Binding-site contacts:
Ligand atom C4 contacts residue VAL212 of chain 1.B at 3.8 Å (hydrophobic).
Ligand atom C9 contacts residue HIS44 of chain 1.B at 4.2 Å.
Ligand atom C1 contacts residue CYS190 of chain 1.B at 4.2 Å (hydrophobic).
Ligand atom C4 contacts residue TRP214 of chain 1.B at 3.3 Å (hydrophobic).
Ligand atom O12 contacts residue SER194 of chain 1.B at 2.3 Å (h-bond).
Ligand atom C8 contacts residue GLN191 of chain 1.B at 3.6 Å.
Ligand atom O12 contacts residue GLN191 of chain 1.B at 3.4 Å.
Ligand atom C8 contacts residue SER194 of chain 1.B at 3.5 Å.
Ligand atom N6 contacts residue GLY217 of chain 1.B at 4.0 Å.
Ligand atom C7 contacts residue TRP214 of chain 1.B at 4.0 Å (hydrophobic).
Ligand atom C5 contacts residue GLY215 of chain 1.B at 4.1 Å.
Ligand atom C5 contacts residue SER189 of chain 1.B at 3.7 Å.
Ligand atom C5 contacts residue ILE226 of chain 1.B at 3.8 Å (hydrophobic).
Ligand atom C10 contacts residue GLY192 of chain 1.B at 4.0 Å.
Ligand atom C1 contacts residue SER189 of chain 1.B at 3.1 Å.
Ligand atom C2 contacts residue SER189 of chain 1.B at 3.4 Å.
Ligand atom C2 contacts residue GLN191 of chain 1.B at 4.1 Å.
Ligand atom C7 contacts residue SER194 of chain 1.B at 3.6 Å.
Ligand atom C4 contacts residue GLY215 of chain 1.B at 4.1 Å.
Ligand atom C5 contacts residue GLY225 of chain 1.B at 3.5 Å.
Ligand atom C10 contacts residue HIS44 of chain 1.B at 4.0 Å.
Ligand atom C1 contacts residue ASP188 of chain 1.B at 3.3 Å.
Ligand atom C7 contacts residue VAL212 of chain 1.B at 3.9 Å (hydrophobic).
Ligand atom C2 contacts residue CYS218 of chain 1.B at 4.1 Å (hydrophobic).
Ligand atom C3 contacts residue GLY215 of chain 1.B at 4.0 Å.
Ligand atom C1 contacts residue CYS218 of chain 1.B at 3.9 Å (hydrophobic).
Ligand atom C5 contacts residue ASP188 of chain 1.B at 3.9 Å.
Ligand atom O12 contacts residue GLY192 of chain 1.B at 2.8 Å (h-bond).
Ligand atom C3 contacts residue TRP214 of chain 1.B at 3.7 Å (hydrophobic).
Ligand atom C5 contacts residue TRP214 of chain 1.B at 3.1 Å (hydrophobic).
Ligand atom C2 contacts residue CYS190 of chain 1.B at 3.6 Å (hydrophobic).
Ligand atom C10 contacts residue SER194 of chain 1.B at 1.4 Å.
Ligand atom N6 contacts residue SER189 of chain 1.B at 3.2 Å (h-bond).
Ligand atom O12 contacts residue CYS190 of chain 1.B at 3.6 Å (h-bond).
Ligand atom O12 contacts residue ASP193 of chain 1.B at 3.4 Å (salt-bridge).
Ligand atom C1 contacts residue GLY217 of chain 1.B at 3.2 Å.
Ligand atom N6 contacts residue GLY225 of chain 1.B at 3.9 Å.
Ligand atom N6 contacts residue ASP188 of chain 1.B at 2.9 Å (salt-bridge).
Ligand atom C9 contacts residue SER194 of chain 1.B at 2.5 Å.
Ligand atom C4 contacts residue SER189 of chain 1.B at 3.5 Å.

Sequence of chain 1.B:
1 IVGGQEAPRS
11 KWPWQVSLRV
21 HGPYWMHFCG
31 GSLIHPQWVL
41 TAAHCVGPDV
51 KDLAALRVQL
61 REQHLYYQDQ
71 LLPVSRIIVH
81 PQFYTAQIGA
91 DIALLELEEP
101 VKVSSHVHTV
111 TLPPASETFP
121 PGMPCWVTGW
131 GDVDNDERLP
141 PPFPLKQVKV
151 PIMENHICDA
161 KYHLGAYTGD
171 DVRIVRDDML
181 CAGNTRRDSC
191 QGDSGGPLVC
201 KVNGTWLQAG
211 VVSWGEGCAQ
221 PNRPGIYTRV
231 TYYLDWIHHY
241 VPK

This protein binds this small molecule.
Small molecule (SMILES): O=CCCCC1CCNCC1